Binding-site contacts:
Ligand atom N contacts residue MET72 of chain 1.Z at 4.0 Å.
Ligand atom C11 contacts residue VAL95 of chain 1.Z at 4.0 Å (hydrophobic).
Ligand atom C13 contacts residue 2AN1 of chain 1.IF at 3.6 Å.
Ligand atom C4 contacts residue VAL42 of chain 1.Z at 4.0 Å (hydrophobic).
Ligand atom C3 contacts residue LEU69 of chain 1.Z at 3.2 Å (hydrophobic).
Ligand atom C16 contacts residue TYR105 of chain 1.Z at 3.7 Å (hydrophobic).
Ligand atom C15 contacts residue TYR105 of chain 1.Z at 3.7 Å (hydrophobic).
Ligand atom O2 contacts residue ARG31 of chain 1.Z at 3.4 Å (salt-bridge).
Ligand atom C14 contacts residue GLU136 of chain 1.Z at 4.1 Å.
Ligand atom C4 contacts residue PHE63 of chain 1.Z at 4.0 Å (hydrophobic).
Ligand atom O2 contacts residue ALA144 of chain 1.Z at 4.2 Å.
Ligand atom C14 contacts residue GLY140 of chain 1.Z at 4.2 Å.
Ligand atom C7 contacts residue PHE43 of chain 1.Z at 3.6 Å (hydrophobic).
Ligand atom C6 contacts residue PHE43 of chain 1.Z at 3.3 Å (hydrophobic).
Ligand atom C8 contacts residue LEU35 of chain 1.Z at 3.3 Å (hydrophobic).
Ligand atom C5 contacts residue PHE43 of chain 1.Z at 3.6 Å (hydrophobic).
Ligand atom C13 contacts residue GLY140 of chain 1.Z at 4.0 Å.
Ligand atom C3 contacts residue PHE63 of chain 1.Z at 3.9 Å (hydrophobic).
Ligand atom C15 contacts residue TYR124 of chain 1.Z at 3.8 Å (hydrophobic).
Ligand atom C5 contacts residue LYS143 of chain 1.Z at 4.1 Å.
Ligand atom C7 contacts residue GLN39 of chain 1.Z at 3.9 Å.
Ligand atom C10 contacts residue LYS143 of chain 1.Z at 4.2 Å.
Ligand atom C12 contacts residue GLY140 of chain 1.Z at 4.2 Å.
Ligand atom C12 contacts residue 2AN1 of chain 1.IF at 3.9 Å.
Ligand atom C14 contacts residue VAL95 of chain 1.Z at 3.4 Å (hydrophobic).
Ligand atom C7 contacts residue LEU35 of chain 1.Z at 3.3 Å (hydrophobic).
Ligand atom C2 contacts residue LEU69 of chain 1.Z at 3.5 Å (hydrophobic).
Ligand atom C12 contacts residue VAL95 of chain 1.Z at 3.2 Å (hydrophobic).
Ligand atom C8 contacts residue PHE43 of chain 1.Z at 4.1 Å (hydrophobic).
Ligand atom O3 contacts residue ALA144 of chain 1.Z at 3.5 Å.
Ligand atom C4 contacts residue PHE43 of chain 1.Z at 4.1 Å (hydrophobic).
Ligand atom C2 contacts residue PHE63 of chain 1.Z at 4.1 Å (hydrophobic).
Ligand atom O3 contacts residue GLY140 of chain 1.Z at 3.7 Å.
Ligand atom C14 contacts residue TYR124 of chain 1.Z at 3.7 Å (hydrophobic).
Ligand atom C15 contacts residue VAL95 of chain 1.Z at 4.2 Å (hydrophobic).
Ligand atom C6 contacts residue GLN39 of chain 1.Z at 3.6 Å.
Ligand atom O1 contacts residue MET72 of chain 1.Z at 3.5 Å.
Ligand atom C10 contacts residue PHE43 of chain 1.Z at 4.1 Å (hydrophobic).
Ligand atom C3 contacts residue 2AN1 of chain 1.IF at 4.2 Å.
Ligand atom C13 contacts residue VAL95 of chain 1.Z at 2.9 Å (hydrophobic).

The protein below binds the small molecule below.
Small molecule (SMILES): O=S(=O)(O)c1cccc2cccc(Nc3ccccc3)c12

Sequence of chain 1.Z:
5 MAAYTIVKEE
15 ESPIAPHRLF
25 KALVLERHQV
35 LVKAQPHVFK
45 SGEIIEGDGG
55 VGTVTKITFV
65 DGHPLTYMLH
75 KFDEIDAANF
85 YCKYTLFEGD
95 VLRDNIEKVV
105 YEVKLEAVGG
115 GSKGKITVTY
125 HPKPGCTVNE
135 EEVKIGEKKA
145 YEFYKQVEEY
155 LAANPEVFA